Binding-site contacts:
Ligand atom O5 contacts residue ASN62 of chain 1.E at 2.5 Å (h-bond).
Ligand atom C1 contacts residue ASN62 of chain 1.E at 3.3 Å.
Ligand atom C6 contacts residue PRO59 of chain 1.E at 4.0 Å (hydrophobic).
Ligand atom O3 contacts residue PRO60 of chain 1.E at 4.3 Å.
Ligand atom C4 contacts residue ASN62 of chain 1.E at 4.5 Å.
Ligand atom O6 contacts residue PRO60 of chain 1.E at 3.5 Å (h-bond).
Ligand atom C5 contacts residue ASN62 of chain 1.E at 3.6 Å.
Ligand atom O3 contacts residue ILE191 of chain 1.E at 3.8 Å.
Ligand atom C6 contacts residue ASN62 of chain 1.E at 3.4 Å.
Ligand atom C3 contacts residue ASN62 of chain 1.E at 4.2 Å.
Ligand atom O7 contacts residue PRO59 of chain 1.E at 4.0 Å.
Ligand atom O6 contacts residue ASN62 of chain 1.E at 2.4 Å (h-bond).
Ligand atom O3 contacts residue ASN62 of chain 1.E at 3.7 Å.
Ligand atom C2 contacts residue ASN62 of chain 1.E at 3.6 Å.
Ligand atom C6 contacts residue PRO60 of chain 1.E at 4.2 Å (hydrophobic).

Sequence of chain 1.E:
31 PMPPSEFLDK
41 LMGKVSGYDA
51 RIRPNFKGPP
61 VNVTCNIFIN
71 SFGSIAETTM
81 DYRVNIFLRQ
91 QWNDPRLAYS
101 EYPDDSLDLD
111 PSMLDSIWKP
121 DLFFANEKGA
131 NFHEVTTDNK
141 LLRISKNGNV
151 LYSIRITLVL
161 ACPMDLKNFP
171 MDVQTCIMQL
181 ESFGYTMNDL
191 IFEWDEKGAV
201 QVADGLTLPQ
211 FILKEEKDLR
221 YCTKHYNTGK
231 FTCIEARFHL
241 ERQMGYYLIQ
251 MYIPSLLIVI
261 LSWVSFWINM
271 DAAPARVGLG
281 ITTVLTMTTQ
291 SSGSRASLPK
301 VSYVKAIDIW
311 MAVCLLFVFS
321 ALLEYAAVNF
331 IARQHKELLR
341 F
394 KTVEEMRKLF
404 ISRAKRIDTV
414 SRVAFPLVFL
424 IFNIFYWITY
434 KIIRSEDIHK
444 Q

This small molecule binds to this protein.
Small molecule (SMILES): CC(=O)N[C@H]1CO[C@H](CO)[C@@H](O[C@@H]2O[C@H](CO)[C@@H](O)[C@H](O)[C@H]2NC=O)[C@@H]1O